A protein and the small-molecule ligand that binds it are described below.
Small molecule (SMILES): CC(=O)N[C@@H]1[C@@H](O)[C@H](O)[C@@H](CO)O[C@H]1O

Sequence of chain 1.B:
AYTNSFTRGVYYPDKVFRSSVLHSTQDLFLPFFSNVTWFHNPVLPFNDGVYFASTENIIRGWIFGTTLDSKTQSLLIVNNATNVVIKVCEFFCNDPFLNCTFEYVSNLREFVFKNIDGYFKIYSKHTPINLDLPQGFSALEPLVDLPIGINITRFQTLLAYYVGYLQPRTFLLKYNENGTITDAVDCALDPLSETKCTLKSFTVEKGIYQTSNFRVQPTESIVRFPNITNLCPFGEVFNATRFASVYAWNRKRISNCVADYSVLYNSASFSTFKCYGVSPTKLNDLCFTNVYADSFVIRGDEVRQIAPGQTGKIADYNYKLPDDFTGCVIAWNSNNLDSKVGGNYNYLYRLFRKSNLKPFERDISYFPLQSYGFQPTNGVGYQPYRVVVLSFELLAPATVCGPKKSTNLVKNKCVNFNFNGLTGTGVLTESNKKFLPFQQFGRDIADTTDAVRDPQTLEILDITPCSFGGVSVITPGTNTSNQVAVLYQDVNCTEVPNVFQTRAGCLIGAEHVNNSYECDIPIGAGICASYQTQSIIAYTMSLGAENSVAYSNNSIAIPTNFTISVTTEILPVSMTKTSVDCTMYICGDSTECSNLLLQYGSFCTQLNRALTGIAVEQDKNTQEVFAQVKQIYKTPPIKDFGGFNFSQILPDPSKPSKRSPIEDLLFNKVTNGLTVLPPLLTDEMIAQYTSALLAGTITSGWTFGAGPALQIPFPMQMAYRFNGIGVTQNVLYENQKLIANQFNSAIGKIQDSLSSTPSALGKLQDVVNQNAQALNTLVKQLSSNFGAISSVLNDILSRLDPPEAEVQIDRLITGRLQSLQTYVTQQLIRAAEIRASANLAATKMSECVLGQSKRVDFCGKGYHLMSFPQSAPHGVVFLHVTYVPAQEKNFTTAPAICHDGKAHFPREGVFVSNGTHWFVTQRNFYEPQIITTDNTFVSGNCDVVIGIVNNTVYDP

Binding-site contacts:
Ligand atom C4 contacts residue ASN657 of chain 1.B at 4.3 Å.
Ligand atom O7 contacts residue ASN657 of chain 1.B at 3.0 Å (h-bond).
Ligand atom C2 contacts residue ASN657 of chain 1.B at 2.5 Å.
Ligand atom C7 contacts residue ASN657 of chain 1.B at 3.2 Å.
Ligand atom C8 contacts residue ASN657 of chain 1.B at 4.0 Å.
Ligand atom C8 contacts residue VAL656 of chain 1.B at 3.9 Å (hydrophobic).
Ligand atom C1 contacts residue ASN657 of chain 1.B at 1.5 Å.
Ligand atom C8 contacts residue HIS655 of chain 1.B at 4.3 Å.
Ligand atom N2 contacts residue ASN657 of chain 1.B at 2.9 Å (h-bond).
Ligand atom O5 contacts residue ASN657 of chain 1.B at 2.4 Å (h-bond).
Ligand atom C5 contacts residue ASN657 of chain 1.B at 3.7 Å.
Ligand atom C3 contacts residue ASN657 of chain 1.B at 3.8 Å.